A small-molecule ligand and the protein it binds are described below.
Small molecule (SMILES): O=c1[nH]c2cc(C(F)(F)F)c(N3CCOCC3)cc2n(CP(=O)(O)O)c1=O

Binding-site contacts:
Ligand atom FAG contacts residue TYR396 of chain 1.A at 3.6 Å.
Ligand atom CAZ contacts residue TYR723 of chain 1.A at 3.6 Å (hydrophobic).
Ligand atom FAG contacts residue PRO469 of chain 1.A at 3.5 Å.
Ligand atom CAI contacts residue TYR441 of chain 1.A at 3.7 Å (hydrophobic).
Ligand atom CAL contacts residue GLU393 of chain 1.A at 3.5 Å.
Ligand atom FAF contacts residue TYR723 of chain 1.A at 3.2 Å.
Ligand atom OAQ contacts residue THR677 of chain 1.A at 2.7 Å (h-bond).
Ligand atom OAD contacts residue SER645 of chain 1.A at 3.1 Å (h-bond).
Ligand atom CAS contacts residue TYR441 of chain 1.A at 3.5 Å (hydrophobic).
Ligand atom FAH contacts residue TYR441 of chain 1.A at 3.5 Å.
Ligand atom OAB contacts residue TYR441 of chain 1.A at 3.6 Å.
Ligand atom CAT contacts residue TYR441 of chain 1.A at 3.5 Å (hydrophobic).
Ligand atom CAZ contacts residue GLU696 of chain 1.A at 3.6 Å.
Ligand atom NAP contacts residue THR471 of chain 1.A at 3.6 Å.
Ligand atom NAP contacts residue PRO469 of chain 1.A at 2.9 Å (h-bond).
Ligand atom FAF contacts residue GLU696 of chain 1.A at 2.7 Å.
Ligand atom FAF contacts residue MET699 of chain 1.A at 3.6 Å.
Ligand atom OAE contacts residue SER645 of chain 1.A at 2.9 Å (h-bond).
Ligand atom OAE contacts residue GLY644 of chain 1.A at 3.3 Å.
Ligand atom CAW contacts residue TYR441 of chain 1.A at 3.5 Å (hydrophobic).
Ligand atom OAA contacts residue THR471 of chain 1.A at 2.9 Å (h-bond).
Ligand atom CAJ contacts residue PRO469 of chain 1.A at 3.5 Å (hydrophobic).
Ligand atom FAH contacts residue GLU393 of chain 1.A at 2.9 Å.
Ligand atom CAU contacts residue TYR441 of chain 1.A at 3.5 Å (hydrophobic).
Ligand atom OAD contacts residue GLU696 of chain 1.A at 3.6 Å.
Ligand atom CAJ contacts residue TYR441 of chain 1.A at 3.6 Å (hydrophobic).
Ligand atom CAK contacts residue MET699 of chain 1.A at 3.7 Å (hydrophobic).
Ligand atom OAA contacts residue LEU470 of chain 1.A at 3.4 Å.
Ligand atom CAK contacts residue THR677 of chain 1.A at 3.6 Å.
Ligand atom CAT contacts residue THR471 of chain 1.A at 3.6 Å.
Ligand atom FAG contacts residue TYR723 of chain 1.A at 3.3 Å.
Ligand atom OAA contacts residue ARG476 of chain 1.A at 2.6 Å (salt-bridge).
Ligand atom CAJ contacts residue TYR723 of chain 1.A at 3.6 Å (hydrophobic).
Ligand atom CAS contacts residue GLU696 of chain 1.A at 3.6 Å.
Ligand atom OAB contacts residue ARG476 of chain 1.A at 2.8 Å (salt-bridge).
Ligand atom PBA contacts residue SER645 of chain 1.A at 3.7 Å.
Ligand atom NAP contacts residue TYR441 of chain 1.A at 3.5 Å.
Ligand atom CAV contacts residue PRO469 of chain 1.A at 3.6 Å (hydrophobic).
Ligand atom CAV contacts residue TYR441 of chain 1.A at 3.6 Å (hydrophobic).
Ligand atom NAY contacts residue TYR441 of chain 1.A at 3.5 Å.

Sequence of chain 1.A:
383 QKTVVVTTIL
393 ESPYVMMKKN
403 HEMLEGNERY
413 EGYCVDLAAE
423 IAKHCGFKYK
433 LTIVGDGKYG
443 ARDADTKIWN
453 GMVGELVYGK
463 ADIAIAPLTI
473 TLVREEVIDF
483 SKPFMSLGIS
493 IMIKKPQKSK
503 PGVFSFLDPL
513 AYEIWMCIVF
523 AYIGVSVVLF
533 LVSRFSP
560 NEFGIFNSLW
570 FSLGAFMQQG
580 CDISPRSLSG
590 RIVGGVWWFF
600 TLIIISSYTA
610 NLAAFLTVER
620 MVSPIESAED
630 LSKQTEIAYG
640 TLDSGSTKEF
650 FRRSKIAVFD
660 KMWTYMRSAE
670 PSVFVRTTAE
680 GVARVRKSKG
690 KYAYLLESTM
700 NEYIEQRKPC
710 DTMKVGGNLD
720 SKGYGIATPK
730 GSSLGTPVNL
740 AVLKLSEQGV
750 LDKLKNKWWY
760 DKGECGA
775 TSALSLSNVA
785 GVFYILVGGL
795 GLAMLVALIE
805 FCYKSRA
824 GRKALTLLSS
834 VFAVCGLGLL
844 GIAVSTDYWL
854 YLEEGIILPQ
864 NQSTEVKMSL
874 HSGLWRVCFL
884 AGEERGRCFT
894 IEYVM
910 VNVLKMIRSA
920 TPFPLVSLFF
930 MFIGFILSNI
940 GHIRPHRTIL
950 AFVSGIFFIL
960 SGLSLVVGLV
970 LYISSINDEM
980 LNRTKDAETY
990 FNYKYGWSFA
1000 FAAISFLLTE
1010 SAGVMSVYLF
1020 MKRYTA